Binding-site contacts:
Ligand atom N5 contacts residue TYR72 of chain 18.E at 3.2 Å (h-bond).
Ligand atom O6 contacts residue GLY78 of chain 18.E at 3.8 Å.
Ligand atom O1B contacts residue ARG77 of chain 18.E at 2.8 Å (salt-bridge).
Ligand atom C5 contacts residue TYR72 of chain 18.E at 3.5 Å (hydrophobic).
Ligand atom C6 contacts residue ASN93 of chain 18.E at 3.5 Å.
Ligand atom C4 contacts residue GLY78 of chain 18.E at 3.4 Å.
Ligand atom O4 contacts residue GLY78 of chain 18.E at 3.1 Å.
Ligand atom O6 contacts residue THR94 of chain 18.E at 3.7 Å.
Ligand atom C3 contacts residue HIS298 of chain 18.E at 3.6 Å.
Ligand atom C3 contacts residue GLY78 of chain 18.E at 4.2 Å.
Ligand atom C3 contacts residue VAL296 of chain 18.E at 3.5 Å (hydrophobic).
Ligand atom O3 contacts residue GLY78 of chain 18.E at 3.6 Å.
Ligand atom C3 contacts residue GLY78 of chain 18.E at 4.1 Å.
Ligand atom O4 contacts residue HIS298 of chain 18.E at 3.1 Å (h-bond).
Ligand atom C5 contacts residue ASN93 of chain 18.E at 4.3 Å.
Ligand atom O4 contacts residue THR291 of chain 18.E at 3.4 Å.
Ligand atom O6 contacts residue ASN93 of chain 18.E at 2.8 Å (h-bond).
Ligand atom C4 contacts residue TYR72 of chain 18.E at 3.2 Å (hydrophobic).
Ligand atom O4 contacts residue ILE79 of chain 18.E at 3.4 Å (h-bond).
Ligand atom O6 contacts residue ARG77 of chain 18.E at 4.0 Å.
Ligand atom C6 contacts residue TYR72 of chain 18.E at 3.5 Å (hydrophobic).
Ligand atom O3 contacts residue VAL296 of chain 18.E at 4.2 Å.
Ligand atom C1 contacts residue ARG77 of chain 18.E at 3.4 Å.
Ligand atom C7 contacts residue TYR72 of chain 18.E at 4.2 Å (hydrophobic).
Ligand atom C4 contacts residue ARG77 of chain 18.E at 4.2 Å.
Ligand atom O1A contacts residue GLY78 of chain 18.E at 3.6 Å (h-bond).
Ligand atom O10 contacts residue ASN293 of chain 18.E at 3.8 Å.
Ligand atom C2 contacts residue GLY78 of chain 18.E at 4.2 Å.
Ligand atom O1B contacts residue TYR72 of chain 18.E at 3.7 Å.
Ligand atom O10 contacts residue THR291 of chain 18.E at 4.0 Å.
Ligand atom C10 contacts residue TYR72 of chain 18.E at 4.2 Å (hydrophobic).
Ligand atom O8 contacts residue TYR72 of chain 18.E at 3.2 Å (h-bond).
Ligand atom C4 contacts residue HIS298 of chain 18.E at 3.7 Å.
Ligand atom O1A contacts residue TYR72 of chain 18.E at 3.4 Å.
Ligand atom C11 contacts residue ASP85 of chain 18.A at 3.8 Å.
Ligand atom O4 contacts residue VAL296 of chain 18.E at 4.2 Å.
Ligand atom O4 contacts residue TYR72 of chain 18.E at 3.9 Å.
Ligand atom O1A contacts residue ARG77 of chain 18.E at 3.1 Å (salt-bridge).
Ligand atom C1 contacts residue TYR72 of chain 18.E at 3.7 Å (hydrophobic).
Ligand atom C8 contacts residue TYR72 of chain 18.E at 4.2 Å (hydrophobic).

Sequence of chain 18.E:
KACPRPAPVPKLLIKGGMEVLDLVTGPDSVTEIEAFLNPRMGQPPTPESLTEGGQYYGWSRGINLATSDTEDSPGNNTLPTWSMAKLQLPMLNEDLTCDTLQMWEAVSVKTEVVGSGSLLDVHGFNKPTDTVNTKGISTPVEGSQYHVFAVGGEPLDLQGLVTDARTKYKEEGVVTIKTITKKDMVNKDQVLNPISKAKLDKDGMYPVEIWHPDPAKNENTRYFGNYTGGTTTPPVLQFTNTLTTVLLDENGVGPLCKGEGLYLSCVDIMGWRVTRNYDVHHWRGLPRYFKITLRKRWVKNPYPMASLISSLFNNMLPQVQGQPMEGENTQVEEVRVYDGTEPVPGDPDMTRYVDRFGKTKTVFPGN

The protein below binds the small molecule below.
Small molecule (SMILES): CC(=O)N[C@H]1[C@H]([C@H](O)[C@H](O)CO)O[C@@](O[C@H]2[C@@H](O)[C@@H](CO)O[C@@H](O[C@H]3[C@H](O)[C@@H](O)[C@H](O)O[C@@H]3CO)[C@@H]2O)(C(=O)O)C[C@@H]1O

Sequence of chain 18.A:
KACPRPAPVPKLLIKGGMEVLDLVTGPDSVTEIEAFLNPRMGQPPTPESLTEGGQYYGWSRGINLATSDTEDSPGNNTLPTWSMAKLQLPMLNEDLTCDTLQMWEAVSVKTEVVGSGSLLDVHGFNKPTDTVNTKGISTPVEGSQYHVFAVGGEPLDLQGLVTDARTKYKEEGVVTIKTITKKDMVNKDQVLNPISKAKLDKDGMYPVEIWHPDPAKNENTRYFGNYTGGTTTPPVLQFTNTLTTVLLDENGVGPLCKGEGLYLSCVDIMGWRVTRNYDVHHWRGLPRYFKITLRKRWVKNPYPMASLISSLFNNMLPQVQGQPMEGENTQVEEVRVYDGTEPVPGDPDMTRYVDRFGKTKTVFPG